Binding-site contacts:
Ligand atom O3' contacts residue ASN198 of chain 1.B at 3.0 Å (h-bond).
Ligand atom C8 contacts residue ASN24 of chain 1.B at 3.2 Å.
Ligand atom O5' contacts residue ASN185 of chain 1.B at 2.8 Å (h-bond).
Ligand atom C5 contacts residue TRP95 of chain 1.B at 3.6 Å (hydrophobic).
Ligand atom N7 contacts residue TRP95 of chain 1.B at 3.7 Å.
Ligand atom C5' contacts residue TRP272 of chain 1.B at 3.7 Å (hydrophobic).
Ligand atom N9 contacts residue TRP95 of chain 1.B at 3.6 Å.
Ligand atom C2' contacts residue ASP26 of chain 1.B at 3.5 Å.
Ligand atom C4 contacts residue TRP95 of chain 1.B at 3.5 Å (hydrophobic).
Ligand atom C3' contacts residue ASP26 of chain 1.B at 3.4 Å.
Ligand atom O3' contacts residue ASP26 of chain 1.B at 3.5 Å (salt-bridge).
Ligand atom O2' contacts residue ASP27 of chain 1.B at 3.7 Å.
Ligand atom C8 contacts residue ASP52 of chain 1.B at 3.3 Å.
Ligand atom O2' contacts residue ASP52 of chain 1.B at 3.6 Å (salt-bridge).
Ligand atom C5' contacts residue MET176 of chain 1.B at 3.5 Å (hydrophobic).
Ligand atom O3' contacts residue MET176 of chain 1.B at 3.5 Å (h-bond).
Ligand atom C2 contacts residue ASN185 of chain 1.B at 3.5 Å.
Ligand atom C4' contacts residue GLU196 of chain 1.B at 3.3 Å.
Ligand atom C4' contacts residue ASN198 of chain 1.B at 3.5 Å.
Ligand atom C4 contacts residue TRP272 of chain 1.B at 3.6 Å (hydrophobic).
Ligand atom C5 contacts residue TRP272 of chain 1.B at 3.4 Å (hydrophobic).
Ligand atom O5' contacts residue GLU196 of chain 1.B at 2.5 Å (salt-bridge).
Ligand atom C5' contacts residue GLU196 of chain 1.B at 3.1 Å.
Ligand atom C3 contacts residue ASN185 of chain 1.B at 3.5 Å.
Ligand atom O2' contacts residue ASP273 of chain 1.B at 3.0 Å (salt-bridge).
Ligand atom C3' contacts residue CA1 of chain 1.F at 3.7 Å.
Ligand atom C3' contacts residue ASP273 of chain 1.B at 3.4 Å.
Ligand atom C8 contacts residue TRP95 of chain 1.B at 3.7 Å (hydrophobic).
Ligand atom O2' contacts residue ASP26 of chain 1.B at 2.6 Å (salt-bridge).
Ligand atom O2' contacts residue CA1 of chain 1.F at 2.9 Å.
Ligand atom C6 contacts residue TRP272 of chain 1.B at 3.6 Å (hydrophobic).
Ligand atom C6 contacts residue TRP95 of chain 1.B at 3.6 Å (hydrophobic).
Ligand atom C2' contacts residue CA1 of chain 1.F at 3.6 Å.
Ligand atom C3 contacts residue TRP197 of chain 1.B at 3.6 Å (hydrophobic).
Ligand atom C1' contacts residue ASP52 of chain 1.B at 3.2 Å.
Ligand atom O3' contacts residue ASP273 of chain 1.B at 2.5 Å (salt-bridge).
Ligand atom O3' contacts residue CA1 of chain 1.F at 2.7 Å.
Ligand atom C2' contacts residue ASP52 of chain 1.B at 3.7 Å.
Ligand atom O3' contacts residue THR149 of chain 1.B at 3.1 Å (h-bond).
Ligand atom N9 contacts residue ASP52 of chain 1.B at 3.5 Å (salt-bridge).

Sequence of chain 1.B:
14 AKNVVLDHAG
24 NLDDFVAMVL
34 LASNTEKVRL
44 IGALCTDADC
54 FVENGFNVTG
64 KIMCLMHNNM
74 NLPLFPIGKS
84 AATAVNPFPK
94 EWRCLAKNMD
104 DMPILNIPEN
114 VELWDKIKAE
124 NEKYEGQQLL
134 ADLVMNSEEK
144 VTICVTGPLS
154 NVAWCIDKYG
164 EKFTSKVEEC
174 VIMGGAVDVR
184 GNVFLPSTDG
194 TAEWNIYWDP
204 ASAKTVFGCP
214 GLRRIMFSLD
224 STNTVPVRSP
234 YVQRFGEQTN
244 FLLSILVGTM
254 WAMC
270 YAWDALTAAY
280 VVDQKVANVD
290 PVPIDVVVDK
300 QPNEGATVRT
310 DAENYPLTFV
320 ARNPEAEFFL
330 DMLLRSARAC

A protein and the small-molecule ligand that binds it are described below.
Small molecule (SMILES): Nc1nccc2c1ncn2[C@@H]1O[C@H](CO)[C@@H](O)[C@H]1O